This protein binds this small molecule.
Small molecule (SMILES): O=C(O)c1cc[n+]([O-])c(O)c1

Binding-site contacts:
Ligand atom C2 contacts residue CYN1 of chain 1.S at 3.2 Å.
Ligand atom O4 contacts residue CYN1 of chain 1.S at 3.1 Å.
Ligand atom C6 contacts residue TYR147 of chain 1.F at 3.7 Å (hydrophobic).
Ligand atom O2 contacts residue ARG133 of chain 1.E at 3.8 Å.
Ligand atom C7 contacts residue ILE191 of chain 1.F at 4.0 Å (hydrophobic).
Ligand atom O1 contacts residue ARG133 of chain 1.E at 3.6 Å.
Ligand atom O3 contacts residue CYN1 of chain 1.S at 3.0 Å.
Ligand atom O1 contacts residue ILE191 of chain 1.F at 3.8 Å.
Ligand atom O4 contacts residue FE1 of chain 1.T at 2.1 Å.
Ligand atom O4 contacts residue HIS160 of chain 1.F at 3.4 Å (h-bond).
Ligand atom N1 contacts residue FE1 of chain 1.T at 2.9 Å.
Ligand atom C3 contacts residue PRO15 of chain 1.E at 3.5 Å (hydrophobic).
Ligand atom C2 contacts residue ARG157 of chain 1.F at 3.5 Å.
Ligand atom C4 contacts residue ILE191 of chain 1.F at 3.9 Å (hydrophobic).
Ligand atom O2 contacts residue TRP149 of chain 1.F at 3.4 Å.
Ligand atom O3 contacts residue GLN177 of chain 1.F at 3.7 Å.
Ligand atom N1 contacts residue ARG157 of chain 1.F at 3.9 Å.
Ligand atom C6 contacts residue CYN1 of chain 1.S at 3.9 Å.
Ligand atom O4 contacts residue TYR147 of chain 1.F at 4.0 Å.
Ligand atom C7 contacts residue ARG133 of chain 1.E at 4.0 Å.
Ligand atom O3 contacts residue HIS162 of chain 1.F at 3.0 Å.
Ligand atom C4 contacts residue TRP149 of chain 1.F at 4.0 Å (hydrophobic).
Ligand atom C7 contacts residue PRO15 of chain 1.E at 3.6 Å (hydrophobic).
Ligand atom O3 contacts residue FE1 of chain 1.T at 2.5 Å.
Ligand atom C2 contacts residue FE1 of chain 1.T at 3.0 Å.
Ligand atom O4 contacts residue ARG157 of chain 1.F at 3.8 Å.
Ligand atom O3 contacts residue ARG157 of chain 1.F at 3.0 Å (salt-bridge).
Ligand atom O1 contacts residue PRO15 of chain 1.E at 4.0 Å.
Ligand atom O1 contacts residue TYR24 of chain 1.F at 2.4 Å (h-bond).
Ligand atom C5 contacts residue TRP149 of chain 1.F at 3.8 Å (hydrophobic).
Ligand atom O4 contacts residue TYR108 of chain 1.F at 3.5 Å (h-bond).
Ligand atom C7 contacts residue TYR24 of chain 1.F at 3.5 Å (hydrophobic).
Ligand atom C4 contacts residue PRO15 of chain 1.E at 3.2 Å (hydrophobic).
Ligand atom C3 contacts residue GLY14 of chain 1.E at 3.9 Å.
Ligand atom N1 contacts residue CYN1 of chain 1.S at 3.2 Å.
Ligand atom O3 contacts residue HIS160 of chain 1.F at 3.5 Å (h-bond).
Ligand atom C2 contacts residue PRO15 of chain 1.E at 3.9 Å (hydrophobic).
Ligand atom C7 contacts residue TRP149 of chain 1.F at 3.7 Å (hydrophobic).
Ligand atom C3 contacts residue ILE191 of chain 1.F at 3.5 Å (hydrophobic).
Ligand atom C5 contacts residue PRO15 of chain 1.E at 3.6 Å (hydrophobic).

Sequence of chain 1.E:
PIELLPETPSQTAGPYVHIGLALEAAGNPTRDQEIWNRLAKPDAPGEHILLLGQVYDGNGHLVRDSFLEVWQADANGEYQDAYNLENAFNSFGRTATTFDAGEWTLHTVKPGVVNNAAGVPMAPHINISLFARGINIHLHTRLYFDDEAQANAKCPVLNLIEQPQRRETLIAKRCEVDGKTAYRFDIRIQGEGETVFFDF

Sequence of chain 1.F:
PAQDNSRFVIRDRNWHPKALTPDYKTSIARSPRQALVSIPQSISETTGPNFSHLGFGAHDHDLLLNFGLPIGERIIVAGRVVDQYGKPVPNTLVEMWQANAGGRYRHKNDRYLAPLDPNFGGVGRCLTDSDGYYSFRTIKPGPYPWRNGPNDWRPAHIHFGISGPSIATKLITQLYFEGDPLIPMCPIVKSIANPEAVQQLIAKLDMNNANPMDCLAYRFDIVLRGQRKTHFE